The small molecule below binds the protein below.
Small molecule (SMILES): CCC1=C(C)/C(=C/c2[nH]c(Cc3[nH]c(CC4NC(=O)C(C)=C4CC)c(C)c3CCC(=O)O)c(CCC(=O)O)c2C)NC1=O

Binding-site contacts:
Ligand atom C27 contacts residue ASP64 of chain 1.A at 3.4 Å.
Ligand atom O23 contacts residue ARG79 of chain 1.A at 3.0 Å (salt-bridge).
Ligand atom O23 contacts residue GLN81 of chain 1.A at 3.5 Å (h-bond).
Ligand atom O42 contacts residue HIS70 of chain 1.A at 3.1 Å (h-bond).
Ligand atom C11 contacts residue ASP64 of chain 1.A at 3.4 Å.
Ligand atom C21 contacts residue TYR75 of chain 1.A at 3.2 Å (hydrophobic).
Ligand atom C25 contacts residue ASP64 of chain 1.A at 3.5 Å.
Ligand atom C13 contacts residue THR92 of chain 1.A at 3.2 Å.
Ligand atom N26 contacts residue ASP64 of chain 1.A at 2.8 Å (salt-bridge).
Ligand atom O31 contacts residue ASN107 of chain 1.A at 3.1 Å (h-bond).
Ligand atom O42 contacts residue CYS66 of chain 1.A at 3.4 Å.
Ligand atom N38 contacts residue ASP64 of chain 1.A at 2.7 Å (salt-bridge).
Ligand atom C17 contacts residue CYS66 of chain 1.A at 2.7 Å (hydrophobic).
Ligand atom C20 contacts residue TYR75 of chain 1.A at 3.3 Å (hydrophobic).
Ligand atom C15 contacts residue CYS66 of chain 1.A at 2.7 Å (hydrophobic).
Ligand atom C01 contacts residue CYS94 of chain 1.A at 2.8 Å (hydrophobic).
Ligand atom C12 contacts residue HIS95 of chain 1.A at 3.1 Å.
Ligand atom C21 contacts residue ARG79 of chain 1.A at 3.4 Å.
Ligand atom C27 contacts residue PHE67 of chain 1.A at 3.4 Å (hydrophobic).
Ligand atom C25 contacts residue HIS95 of chain 1.A at 3.4 Å.
Ligand atom C16 contacts residue CYS66 of chain 1.A at 1.8 Å (hydrophobic).
Ligand atom C11 contacts residue HIS95 of chain 1.A at 3.2 Å.
Ligand atom C03 contacts residue CYS94 of chain 1.A at 2.9 Å (hydrophobic).
Ligand atom C34 contacts residue TYR35 of chain 1.A at 3.4 Å (hydrophobic).
Ligand atom N26 contacts residue HIS95 of chain 1.A at 3.4 Å.
Ligand atom C02 contacts residue CYS94 of chain 1.A at 1.8 Å (hydrophobic).
Ligand atom C25 contacts residue PHE67 of chain 1.A at 3.4 Å (hydrophobic).
Ligand atom O22 contacts residue ARG79 of chain 1.A at 2.6 Å (salt-bridge).
Ligand atom O43 contacts residue TRP71 of chain 1.A at 2.7 Å (h-bond).
Ligand atom N38 contacts residue CYS66 of chain 1.A at 3.1 Å (h-bond).
Ligand atom N38 contacts residue HIS95 of chain 1.A at 3.4 Å (h-bond).
Ligand atom O31 contacts residue HIS125 of chain 1.A at 2.8 Å (h-bond).
Ligand atom O07 contacts residue PRO65 of chain 1.A at 3.4 Å.
Ligand atom O22 contacts residue TYR75 of chain 1.A at 2.4 Å (h-bond).
Ligand atom C14 contacts residue HIS95 of chain 1.A at 3.2 Å.
Ligand atom C01 contacts residue GLN98 of chain 1.A at 3.3 Å.
Ligand atom C17 contacts residue HIS95 of chain 1.A at 3.5 Å.
Ligand atom C15 contacts residue HIS95 of chain 1.A at 3.4 Å.
Ligand atom N26 contacts residue CYS66 of chain 1.A at 3.2 Å (h-bond).
Ligand atom C10 contacts residue ASP64 of chain 1.A at 3.4 Å.

Sequence of chain 1.A:
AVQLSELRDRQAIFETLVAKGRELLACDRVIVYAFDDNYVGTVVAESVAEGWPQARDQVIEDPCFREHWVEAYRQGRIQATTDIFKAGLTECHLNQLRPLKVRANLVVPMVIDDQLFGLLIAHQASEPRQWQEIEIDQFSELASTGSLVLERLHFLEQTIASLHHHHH